Binding-site contacts:
Ligand atom C3 contacts residue ASN287 of chain 1.B at 3.5 Å.
Ligand atom C6 contacts residue GAL2 of chain 1.D at 2.4 Å.
Ligand atom C5 contacts residue GAL1 of chain 1.D at 0.1 Å.
Ligand atom C4 contacts residue GAL1 of chain 1.D at 0.1 Å.
Ligand atom C5 contacts residue GAL2 of chain 1.D at 3.1 Å.
Ligand atom O2 contacts residue PHE178 of chain 1.B at 3.2 Å (h-bond).
Ligand atom O2 contacts residue ASP175 of chain 1.B at 2.8 Å (salt-bridge).
Ligand atom C4 contacts residue GAL1 of chain 1.J at 3.6 Å.
Ligand atom C5 contacts residue GAL1 of chain 1.J at 3.1 Å.
Ligand atom O4 contacts residue ASN53 of chain 1.B at 2.8 Å (h-bond).
Ligand atom O5 contacts residue GAL1 of chain 1.D at 0.2 Å (h-bond).
Ligand atom C6 contacts residue GAL1 of chain 1.J at 2.3 Å.
Ligand atom C1 contacts residue GAL1 of chain 1.D at 0.2 Å.
Ligand atom O3 contacts residue GLY288 of chain 1.B at 3.5 Å (h-bond).
Ligand atom O1 contacts residue TRP254 of chain 1.B at 3.7 Å.
Ligand atom C2 contacts residue GAL1 of chain 1.D at 0.1 Å.
Ligand atom O4 contacts residue GAL1 of chain 1.D at 0.2 Å (h-bond).
Ligand atom C1 contacts residue ASN287 of chain 1.B at 3.8 Å.
Ligand atom O2 contacts residue GAL1 of chain 1.D at 0.2 Å (h-bond).
Ligand atom O5 contacts residue TRP233 of chain 1.B at 2.9 Å (h-bond).
Ligand atom C6 contacts residue GAL1 of chain 1.D at 0.0 Å.
Ligand atom C4 contacts residue GLU77 of chain 1.B at 3.1 Å.
Ligand atom O6 contacts residue TRP26 of chain 1.B at 3.4 Å (h-bond).
Ligand atom O3 contacts residue GAL1 of chain 1.D at 0.1 Å (h-bond).
Ligand atom O1 contacts residue ASN287 of chain 1.B at 2.7 Å (h-bond).
Ligand atom O5 contacts residue ASN53 of chain 1.B at 3.6 Å (h-bond).
Ligand atom C4 contacts residue GAL2 of chain 1.D at 3.7 Å.
Ligand atom O6 contacts residue GAL1 of chain 1.J at 1.4 Å.
Ligand atom C2 contacts residue ASN287 of chain 1.B at 3.8 Å.
Ligand atom C3 contacts residue GAL1 of chain 1.D at 0.1 Å.
Ligand atom O2 contacts residue ASN287 of chain 1.B at 2.9 Å (h-bond).
Ligand atom O2 contacts residue GLY177 of chain 1.B at 3.3 Å.
Ligand atom O3 contacts residue ARG385 of chain 1.B at 3.8 Å.
Ligand atom O1 contacts residue GAL1 of chain 1.D at 1.4 Å.
Ligand atom O6 contacts residue GAL2 of chain 1.D at 1.5 Å.
Ligand atom O6 contacts residue GLU77 of chain 1.B at 3.0 Å (salt-bridge).
Ligand atom O6 contacts residue GAL1 of chain 1.D at 0.2 Å (h-bond).
Ligand atom C6 contacts residue TRP233 of chain 1.B at 3.6 Å (hydrophobic).
Ligand atom O4 contacts residue GLU77 of chain 1.B at 2.8 Å (salt-bridge).
Ligand atom C2 contacts residue ASP175 of chain 1.B at 3.5 Å.

This protein binds this small molecule.
Small molecule (SMILES): OC[C@H]1O[C@H](O)[C@H](O)[C@@H](O)[C@H]1O

Sequence of chain 1.B:
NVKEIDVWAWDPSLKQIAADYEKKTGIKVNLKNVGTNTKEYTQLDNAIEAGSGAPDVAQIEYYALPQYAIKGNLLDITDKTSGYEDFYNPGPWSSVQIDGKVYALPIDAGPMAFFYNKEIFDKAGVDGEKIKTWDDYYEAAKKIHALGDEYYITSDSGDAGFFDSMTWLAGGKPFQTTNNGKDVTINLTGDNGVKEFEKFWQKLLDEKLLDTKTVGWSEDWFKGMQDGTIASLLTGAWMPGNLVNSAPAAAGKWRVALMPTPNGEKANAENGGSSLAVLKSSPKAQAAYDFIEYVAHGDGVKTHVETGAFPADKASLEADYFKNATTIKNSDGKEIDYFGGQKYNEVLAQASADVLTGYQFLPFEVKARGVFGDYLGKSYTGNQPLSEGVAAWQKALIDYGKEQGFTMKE